Sequence of chain 1.B:
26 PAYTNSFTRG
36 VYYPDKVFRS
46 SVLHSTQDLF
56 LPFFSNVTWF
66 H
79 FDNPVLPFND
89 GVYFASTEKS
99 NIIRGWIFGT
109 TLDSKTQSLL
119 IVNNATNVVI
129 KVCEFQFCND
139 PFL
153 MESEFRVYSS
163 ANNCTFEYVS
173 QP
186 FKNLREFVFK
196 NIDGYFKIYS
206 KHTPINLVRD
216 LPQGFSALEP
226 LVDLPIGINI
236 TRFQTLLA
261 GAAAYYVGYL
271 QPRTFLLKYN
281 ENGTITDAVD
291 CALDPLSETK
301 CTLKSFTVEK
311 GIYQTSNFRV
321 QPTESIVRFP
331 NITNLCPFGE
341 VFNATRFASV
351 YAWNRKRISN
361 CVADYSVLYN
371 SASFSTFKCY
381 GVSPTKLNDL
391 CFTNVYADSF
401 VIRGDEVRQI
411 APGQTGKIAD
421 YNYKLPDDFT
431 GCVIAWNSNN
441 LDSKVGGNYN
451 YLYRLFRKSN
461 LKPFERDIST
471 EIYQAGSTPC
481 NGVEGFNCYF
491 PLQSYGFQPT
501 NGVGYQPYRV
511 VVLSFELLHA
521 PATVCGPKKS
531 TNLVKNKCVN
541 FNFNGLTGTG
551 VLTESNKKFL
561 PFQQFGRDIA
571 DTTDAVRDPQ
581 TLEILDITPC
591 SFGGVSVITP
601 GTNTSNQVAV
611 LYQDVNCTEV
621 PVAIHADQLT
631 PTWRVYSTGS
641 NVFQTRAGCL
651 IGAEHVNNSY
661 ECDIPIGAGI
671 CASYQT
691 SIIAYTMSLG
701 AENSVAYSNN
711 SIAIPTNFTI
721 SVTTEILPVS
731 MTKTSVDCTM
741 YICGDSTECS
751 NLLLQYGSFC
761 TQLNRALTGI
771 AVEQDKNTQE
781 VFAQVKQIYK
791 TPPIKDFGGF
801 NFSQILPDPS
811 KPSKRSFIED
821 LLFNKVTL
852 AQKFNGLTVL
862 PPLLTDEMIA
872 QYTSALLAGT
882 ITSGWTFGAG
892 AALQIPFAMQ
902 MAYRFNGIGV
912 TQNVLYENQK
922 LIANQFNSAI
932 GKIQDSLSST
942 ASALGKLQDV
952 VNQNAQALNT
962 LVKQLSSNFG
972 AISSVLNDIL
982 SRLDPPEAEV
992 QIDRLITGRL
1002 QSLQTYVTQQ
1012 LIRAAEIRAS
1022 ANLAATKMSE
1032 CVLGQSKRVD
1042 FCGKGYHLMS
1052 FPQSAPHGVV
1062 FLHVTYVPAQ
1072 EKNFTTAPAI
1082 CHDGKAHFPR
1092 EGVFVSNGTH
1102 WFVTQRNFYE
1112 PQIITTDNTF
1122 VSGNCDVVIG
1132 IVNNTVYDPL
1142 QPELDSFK

Binding-site contacts:
Ligand atom C3 contacts residue ASN603 of chain 1.B at 3.7 Å.
Ligand atom C7 contacts residue ASN603 of chain 1.B at 3.1 Å.
Ligand atom C1 contacts residue THR604 of chain 1.B at 4.5 Å.
Ligand atom O7 contacts residue ASN603 of chain 1.B at 3.2 Å (h-bond).
Ligand atom C8 contacts residue ASN603 of chain 1.B at 4.2 Å.
Ligand atom C2 contacts residue ASN603 of chain 1.B at 2.4 Å.
Ligand atom O6 contacts residue GLU309 of chain 1.B at 4.0 Å.
Ligand atom C4 contacts residue ASN603 of chain 1.B at 4.3 Å.
Ligand atom C1 contacts residue ASN603 of chain 1.B at 1.4 Å.
Ligand atom C5 contacts residue ASN603 of chain 1.B at 3.8 Å.
Ligand atom N2 contacts residue ASN603 of chain 1.B at 2.8 Å (h-bond).
Ligand atom N2 contacts residue THR604 of chain 1.B at 4.0 Å.
Ligand atom O5 contacts residue ASN603 of chain 1.B at 2.5 Å (h-bond).

The small molecule below binds the protein below.
Small molecule (SMILES): CC(=O)N[C@@H]1[C@@H](O)[C@H](O)[C@@H](CO)O[C@H]1O